Sequence of chain 1.A:
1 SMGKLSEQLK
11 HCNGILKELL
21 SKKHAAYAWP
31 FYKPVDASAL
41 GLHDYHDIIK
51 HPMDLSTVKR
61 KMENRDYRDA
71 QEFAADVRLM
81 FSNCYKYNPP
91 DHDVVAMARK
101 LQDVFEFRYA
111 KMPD

The small molecule below binds the protein below.
Small molecule (SMILES): COc1cc(OC)c2c(=O)[nH]c(-c3cc(C)c(OCCO)c(C)c3)nc2c1

Binding-site contacts:
Ligand atom C4 contacts residue VAL35 of chain 1.A at 3.7 Å (hydrophobic).
Ligand atom N1 contacts residue LEU42 of chain 1.A at 3.9 Å.
Ligand atom C7 contacts residue ASN88 of chain 1.A at 3.6 Å.
Ligand atom C9 contacts residue LEU42 of chain 1.A at 3.9 Å (hydrophobic).
Ligand atom C6 contacts residue VAL94 of chain 1.A at 3.9 Å (hydrophobic).
Ligand atom C5 contacts residue PHE31 of chain 1.A at 3.5 Å (hydrophobic).
Ligand atom C18 contacts residue HIS92 of chain 1.A at 3.6 Å.
Ligand atom C3 contacts residue VAL35 of chain 1.A at 4.0 Å (hydrophobic).
Ligand atom C5 contacts residue PRO30 of chain 1.A at 3.9 Å (hydrophobic).
Ligand atom C1 contacts residue TRP29 of chain 1.A at 3.8 Å (hydrophobic).
Ligand atom C2 contacts residue PRO30 of chain 1.A at 3.9 Å (hydrophobic).
Ligand atom O5 contacts residue ASN88 of chain 1.A at 2.8 Å (h-bond).
Ligand atom O1 contacts residue PRO30 of chain 1.A at 3.5 Å (h-bond).
Ligand atom O2 contacts residue VAL94 of chain 1.A at 3.8 Å.
Ligand atom C11 contacts residue LEU42 of chain 1.A at 3.7 Å (hydrophobic).
Ligand atom C8 contacts residue ASN88 of chain 1.A at 3.9 Å.
Ligand atom C18 contacts residue ASN88 of chain 1.A at 3.2 Å.
Ligand atom C18 contacts residue LEU42 of chain 1.A at 4.0 Å (hydrophobic).
Ligand atom N2 contacts residue LEU40 of chain 1.A at 3.8 Å.
Ligand atom O2 contacts residue VAL35 of chain 1.A at 3.5 Å.
Ligand atom C5 contacts residue VAL35 of chain 1.A at 3.7 Å (hydrophobic).
Ligand atom C4 contacts residue VAL94 of chain 1.A at 3.8 Å (hydrophobic).
Ligand atom C16 contacts residue LEU42 of chain 1.A at 3.9 Å (hydrophobic).
Ligand atom C7 contacts residue VAL94 of chain 1.A at 3.8 Å (hydrophobic).
Ligand atom C3 contacts residue PRO30 of chain 1.A at 3.5 Å (hydrophobic).
Ligand atom N1 contacts residue ASN88 of chain 1.A at 3.0 Å (h-bond).
Ligand atom O5 contacts residue VAL94 of chain 1.A at 4.0 Å.
Ligand atom C17 contacts residue HIS92 of chain 1.A at 4.0 Å.
Ligand atom C10 contacts residue LEU42 of chain 1.A at 3.8 Å (hydrophobic).
Ligand atom C12 contacts residue LEU40 of chain 1.A at 3.7 Å (hydrophobic).
Ligand atom C20 contacts residue LEU40 of chain 1.A at 3.6 Å (hydrophobic).
Ligand atom N1 contacts residue VAL94 of chain 1.A at 3.9 Å.
Ligand atom C8 contacts residue LEU42 of chain 1.A at 3.8 Å (hydrophobic).
Ligand atom C13 contacts residue LEU42 of chain 1.A at 3.7 Å (hydrophobic).
Ligand atom C14 contacts residue LEU42 of chain 1.A at 3.8 Å (hydrophobic).
Ligand atom C9 contacts residue HIS92 of chain 1.A at 4.0 Å.
Ligand atom C19 contacts residue LEU40 of chain 1.A at 3.7 Å (hydrophobic).
Ligand atom C16 contacts residue ASN88 of chain 1.A at 4.0 Å.
Ligand atom C16 contacts residue HIS92 of chain 1.A at 3.8 Å.
Ligand atom C9 contacts residue ASN88 of chain 1.A at 3.9 Å.